Sequence of chain 1.F:
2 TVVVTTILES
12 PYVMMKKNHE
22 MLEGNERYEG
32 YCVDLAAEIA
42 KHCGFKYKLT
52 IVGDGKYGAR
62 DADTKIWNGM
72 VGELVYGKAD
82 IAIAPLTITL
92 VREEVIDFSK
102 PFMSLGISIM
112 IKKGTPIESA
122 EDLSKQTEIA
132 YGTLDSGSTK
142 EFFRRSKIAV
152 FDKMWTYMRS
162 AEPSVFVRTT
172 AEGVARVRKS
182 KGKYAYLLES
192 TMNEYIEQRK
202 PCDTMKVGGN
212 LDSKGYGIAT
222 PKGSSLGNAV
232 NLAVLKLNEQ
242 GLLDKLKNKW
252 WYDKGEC

A protein and the small-molecule ligand that binds it are described below.
Small molecule (SMILES): N[C@H](Cn1ccc(=O)n(Cc2ccc(C(=O)O)cc2)c1=O)C(=O)O

Binding-site contacts:
Ligand atom O23 contacts residue ARG93 of chain 1.F at 3.0 Å (salt-bridge).
Ligand atom C03 contacts residue TYR58 of chain 1.F at 3.4 Å (hydrophobic).
Ligand atom O24 contacts residue THR88 of chain 1.F at 2.5 Å (h-bond).
Ligand atom C15 contacts residue LEU135 of chain 1.F at 3.8 Å (hydrophobic).
Ligand atom O18 contacts residue THR140 of chain 1.F at 2.5 Å (h-bond).
Ligand atom O19 contacts residue LEU135 of chain 1.F at 3.1 Å.
Ligand atom O24 contacts residue LEU87 of chain 1.F at 3.5 Å.
Ligand atom C16 contacts residue THR171 of chain 1.F at 3.2 Å.
Ligand atom C02 contacts residue THR88 of chain 1.F at 3.9 Å.
Ligand atom N09 contacts residue GLU10 of chain 1.F at 3.8 Å.
Ligand atom C02 contacts residue PRO86 of chain 1.F at 3.7 Å (hydrophobic).
Ligand atom O23 contacts residue TYR58 of chain 1.F at 3.7 Å.
Ligand atom C22 contacts residue THR88 of chain 1.F at 3.9 Å.
Ligand atom C17 contacts residue THR140 of chain 1.F at 3.6 Å.
Ligand atom C03 contacts residue PRO86 of chain 1.F at 3.6 Å (hydrophobic).
Ligand atom N01 contacts residue THR88 of chain 1.F at 2.9 Å (h-bond).
Ligand atom C14 contacts residue THR171 of chain 1.F at 3.9 Å.
Ligand atom O18 contacts residue LEU189 of chain 1.F at 3.5 Å.
Ligand atom C05 contacts residue TYR58 of chain 1.F at 3.6 Å (hydrophobic).
Ligand atom C22 contacts residue TYR58 of chain 1.F at 3.9 Å (hydrophobic).
Ligand atom C12 contacts residue GLU190 of chain 1.F at 3.9 Å.
Ligand atom C12 contacts residue MET193 of chain 1.F at 3.5 Å (hydrophobic).
Ligand atom O24 contacts residue PRO86 of chain 1.F at 3.7 Å.
Ligand atom C15 contacts residue THR171 of chain 1.F at 3.2 Å.
Ligand atom C06 contacts residue TYR217 of chain 1.F at 3.7 Å (hydrophobic).
Ligand atom C13 contacts residue LEU189 of chain 1.F at 3.8 Å (hydrophobic).
Ligand atom C06 contacts residue PRO86 of chain 1.F at 3.7 Å (hydrophobic).
Ligand atom O08 contacts residue MET193 of chain 1.F at 3.5 Å.
Ligand atom C13 contacts residue GLU190 of chain 1.F at 3.3 Å.
Ligand atom N01 contacts residue PRO86 of chain 1.F at 3.2 Å (h-bond).
Ligand atom C06 contacts residue TYR13 of chain 1.F at 3.7 Å (hydrophobic).
Ligand atom C22 contacts residue ARG93 of chain 1.F at 3.7 Å.
Ligand atom C05 contacts residue PRO86 of chain 1.F at 3.3 Å (hydrophobic).
Ligand atom C22 contacts residue PRO86 of chain 1.F at 3.8 Å (hydrophobic).
Ligand atom N01 contacts residue TYR217 of chain 1.F at 3.5 Å.
Ligand atom O19 contacts residue TYR187 of chain 1.F at 2.9 Å (h-bond).
Ligand atom N04 contacts residue TYR58 of chain 1.F at 3.6 Å.
Ligand atom C07 contacts residue GLU10 of chain 1.F at 3.9 Å.
Ligand atom O24 contacts residue ARG93 of chain 1.F at 2.9 Å (salt-bridge).
Ligand atom C11 contacts residue THR171 of chain 1.F at 3.9 Å.